A small-molecule ligand and the protein it binds are described below.
Small molecule (SMILES): O=C(O)C(=O)[C@@H]1[C@@H](C(=O)O)NC[C@@H]1O

Sequence of chain 1.A:
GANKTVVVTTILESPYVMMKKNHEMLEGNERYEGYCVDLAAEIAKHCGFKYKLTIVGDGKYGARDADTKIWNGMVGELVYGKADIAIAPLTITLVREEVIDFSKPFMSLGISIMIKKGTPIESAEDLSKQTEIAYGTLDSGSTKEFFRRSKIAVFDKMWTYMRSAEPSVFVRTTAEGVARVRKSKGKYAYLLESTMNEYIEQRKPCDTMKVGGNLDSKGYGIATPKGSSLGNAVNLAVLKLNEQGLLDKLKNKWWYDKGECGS

Binding-site contacts:
Ligand atom O1 contacts residue ARG96 of chain 1.A at 2.8 Å (salt-bridge).
Ligand atom C4 contacts residue ARG96 of chain 1.A at 3.5 Å.
Ligand atom O6 contacts residue TYR61 of chain 1.A at 3.1 Å.
Ligand atom O6 contacts residue LEU138 of chain 1.A at 3.2 Å.
Ligand atom C2 contacts residue THR91 of chain 1.A at 3.3 Å.
Ligand atom C2 contacts residue 8VN1 of chain 1.E at 0.1 Å.
Ligand atom O3 contacts residue GLU193 of chain 1.A at 3.1 Å (salt-bridge).
Ligand atom C6 contacts residue THR143 of chain 1.A at 3.2 Å.
Ligand atom C4 contacts residue THR91 of chain 1.A at 3.4 Å.
Ligand atom C2 contacts residue GLU193 of chain 1.A at 3.3 Å.
Ligand atom O5 contacts residue 8VN1 of chain 1.E at 0.3 Å (h-bond).
Ligand atom N1 contacts residue THR91 of chain 1.A at 3.0 Å (h-bond).
Ligand atom O1 contacts residue 8VN1 of chain 1.E at 0.1 Å (h-bond).
Ligand atom O2 contacts residue SER142 of chain 1.A at 3.0 Å (h-bond).
Ligand atom N1 contacts residue 8VN1 of chain 1.E at 0.1 Å (h-bond).
Ligand atom C7 contacts residue TYR61 of chain 1.A at 3.5 Å (hydrophobic).
Ligand atom C3 contacts residue 8VN1 of chain 1.E at 0.2 Å.
Ligand atom C3 contacts residue TYR61 of chain 1.A at 3.5 Å (hydrophobic).
Ligand atom O4 contacts residue SER142 of chain 1.A at 3.2 Å (h-bond).
Ligand atom C6 contacts residue 8VN1 of chain 1.E at 0.2 Å.
Ligand atom O4 contacts residue THR143 of chain 1.A at 3.1 Å (h-bond).
Ligand atom N1 contacts residue GLU193 of chain 1.A at 2.8 Å (salt-bridge).
Ligand atom O6 contacts residue 8VN1 of chain 1.E at 1.3 Å.
Ligand atom N1 contacts residue PRO89 of chain 1.A at 3.2 Å (h-bond).
Ligand atom O1 contacts residue THR91 of chain 1.A at 3.0 Å (h-bond).
Ligand atom C5 contacts residue 8VN1 of chain 1.E at 0.2 Å.
Ligand atom C5 contacts residue GLU193 of chain 1.A at 3.6 Å.
Ligand atom O3 contacts residue 8VN1 of chain 1.E at 0.5 Å (h-bond).
Ligand atom O2 contacts residue 8VN1 of chain 1.E at 0.5 Å (h-bond).
Ligand atom C4 contacts residue SER142 of chain 1.A at 3.6 Å.
Ligand atom C7 contacts residue 8VN1 of chain 1.E at 0.6 Å.
Ligand atom C3 contacts residue PRO89 of chain 1.A at 3.0 Å (hydrophobic).
Ligand atom C4 contacts residue 8VN1 of chain 1.E at 0.2 Å.
Ligand atom C2 contacts residue SER142 of chain 1.A at 3.5 Å.
Ligand atom O4 contacts residue 8VN1 of chain 1.E at 0.3 Å (h-bond).
Ligand atom O5 contacts residue THR143 of chain 1.A at 2.7 Å (h-bond).
Ligand atom O2 contacts residue GLY141 of chain 1.A at 3.4 Å.
Ligand atom C1 contacts residue 8VN1 of chain 1.E at 0.1 Å.
Ligand atom O4 contacts residue GLY141 of chain 1.A at 3.5 Å.
Ligand atom O2 contacts residue ARG96 of chain 1.A at 3.4 Å (salt-bridge).